Sequence of chain 1.A:
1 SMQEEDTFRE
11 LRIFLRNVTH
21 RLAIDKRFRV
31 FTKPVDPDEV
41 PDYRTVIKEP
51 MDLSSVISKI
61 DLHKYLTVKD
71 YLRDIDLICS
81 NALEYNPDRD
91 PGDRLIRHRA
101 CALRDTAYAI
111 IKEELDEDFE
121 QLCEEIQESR

Binding-site contacts:
Ligand atom N14 contacts residue VAL40 of chain 1.A at 3.6 Å.
Ligand atom O04 contacts residue ASN86 of chain 1.A at 3.1 Å (h-bond).
Ligand atom O02 contacts residue VAL35 of chain 1.A at 3.7 Å.
Ligand atom O04 contacts residue VAL35 of chain 1.A at 4.4 Å.
Ligand atom N05 contacts residue ILE96 of chain 1.A at 3.9 Å.
Ligand atom C01 contacts residue ILE96 of chain 1.A at 3.9 Å (hydrophobic).
Ligand atom C13 contacts residue VAL40 of chain 1.A at 3.6 Å (hydrophobic).
Ligand atom O02 contacts residue VAL30 of chain 1.A at 3.6 Å.
Ligand atom C19 contacts residue ILE96 of chain 1.A at 4.3 Å (hydrophobic).
Ligand atom C03 contacts residue ILE96 of chain 1.A at 3.4 Å (hydrophobic).
Ligand atom C07 contacts residue TYR85 of chain 1.A at 4.4 Å (hydrophobic).
Ligand atom C01 contacts residue VAL30 of chain 1.A at 3.9 Å (hydrophobic).
Ligand atom O02 contacts residue EDO1 of chain 1.H at 4.0 Å.
Ligand atom N05 contacts residue ASN86 of chain 1.A at 4.4 Å.
Ligand atom C11 contacts residue EDO1 of chain 1.H at 4.1 Å.
Ligand atom N05 contacts residue VAL35 of chain 1.A at 4.2 Å.
Ligand atom C15 contacts residue GLU39 of chain 1.A at 4.1 Å.
Ligand atom O02 contacts residue ILE96 of chain 1.A at 3.5 Å.
Ligand atom C03 contacts residue ASN86 of chain 1.A at 4.0 Å.
Ligand atom O04 contacts residue ILE96 of chain 1.A at 3.6 Å.
Ligand atom C07 contacts residue VAL40 of chain 1.A at 4.1 Å (hydrophobic).
Ligand atom C01 contacts residue PHE31 of chain 1.A at 3.9 Å (hydrophobic).
Ligand atom C03 contacts residue VAL35 of chain 1.A at 3.9 Å (hydrophobic).
Ligand atom C15 contacts residue VAL40 of chain 1.A at 4.1 Å (hydrophobic).
Ligand atom C19 contacts residue VAL30 of chain 1.A at 4.0 Å (hydrophobic).
Ligand atom C01 contacts residue VAL35 of chain 1.A at 4.0 Å (hydrophobic).
Ligand atom C06 contacts residue TYR85 of chain 1.A at 3.8 Å (hydrophobic).
Ligand atom N14 contacts residue GLU39 of chain 1.A at 4.4 Å.
Ligand atom C19 contacts residue VAL35 of chain 1.A at 4.4 Å (hydrophobic).
Ligand atom C08 contacts residue VAL40 of chain 1.A at 4.2 Å (hydrophobic).
Ligand atom C12 contacts residue VAL40 of chain 1.A at 3.8 Å (hydrophobic).
Ligand atom O04 contacts residue TYR85 of chain 1.A at 4.5 Å.
Ligand atom O04 contacts residue TYR43 of chain 1.A at 4.1 Å.
Ligand atom C08 contacts residue TYR85 of chain 1.A at 4.2 Å (hydrophobic).
Ligand atom C18 contacts residue VAL40 of chain 1.A at 4.2 Å (hydrophobic).
Ligand atom C19 contacts residue EDO1 of chain 1.H at 3.6 Å.
Ligand atom C06 contacts residue ASN86 of chain 1.A at 3.5 Å.
Ligand atom C12 contacts residue EDO1 of chain 1.H at 3.4 Å.

This small molecule binds to this protein.
Small molecule (SMILES): COC(=O)N1C[C@@H]2C[C@@H]3O[C@]2(Cc2nccnc23)C1